Binding-site contacts:
Ligand atom C7 contacts residue ASN306 of chain 1.A at 3.3 Å.
Ligand atom O5 contacts residue ASN306 of chain 1.A at 2.4 Å (h-bond).
Ligand atom C8 contacts residue VAL445 of chain 1.A at 3.5 Å (hydrophobic).
Ligand atom N2 contacts residue ASN306 of chain 1.A at 2.8 Å (h-bond).
Ligand atom C3 contacts residue ASN306 of chain 1.A at 3.6 Å.
Ligand atom C8 contacts residue ASN306 of chain 1.A at 4.4 Å.
Ligand atom O5 contacts residue ILE327 of chain 1.A at 3.4 Å.
Ligand atom C5 contacts residue ASN306 of chain 1.A at 3.7 Å.
Ligand atom C1 contacts residue ASN306 of chain 1.A at 1.4 Å.
Ligand atom O7 contacts residue ASN306 of chain 1.A at 3.5 Å (h-bond).
Ligand atom C4 contacts residue ASN306 of chain 1.A at 4.1 Å.
Ligand atom C1 contacts residue ILE327 of chain 1.A at 4.3 Å (hydrophobic).
Ligand atom C7 contacts residue VAL445 of chain 1.A at 4.4 Å (hydrophobic).
Ligand atom C2 contacts residue ASN306 of chain 1.A at 2.3 Å.
Ligand atom C5 contacts residue ILE327 of chain 1.A at 4.2 Å (hydrophobic).
Ligand atom C6 contacts residue ILE327 of chain 1.A at 4.0 Å (hydrophobic).

Sequence of chain 1.A:
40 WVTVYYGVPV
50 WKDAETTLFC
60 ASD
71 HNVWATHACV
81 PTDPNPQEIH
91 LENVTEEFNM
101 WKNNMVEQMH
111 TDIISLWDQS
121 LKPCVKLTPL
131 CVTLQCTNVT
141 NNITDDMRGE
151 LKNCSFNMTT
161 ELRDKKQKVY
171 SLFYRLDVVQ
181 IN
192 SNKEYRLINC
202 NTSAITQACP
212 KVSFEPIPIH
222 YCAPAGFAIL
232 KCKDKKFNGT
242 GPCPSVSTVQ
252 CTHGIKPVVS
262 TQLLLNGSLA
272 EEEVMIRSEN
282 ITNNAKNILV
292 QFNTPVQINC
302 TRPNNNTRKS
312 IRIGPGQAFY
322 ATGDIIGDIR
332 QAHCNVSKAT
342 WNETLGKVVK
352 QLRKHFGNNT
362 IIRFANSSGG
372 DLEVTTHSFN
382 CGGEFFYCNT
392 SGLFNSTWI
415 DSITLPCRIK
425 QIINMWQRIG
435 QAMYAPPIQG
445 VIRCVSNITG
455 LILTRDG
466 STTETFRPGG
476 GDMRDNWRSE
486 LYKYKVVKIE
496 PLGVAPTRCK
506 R

This small molecule binds to this protein.
Small molecule (SMILES): CC(=O)N[C@@H]1[C@@H](O)[C@H](O)[C@@H](CO)O[C@H]1O